Binding-site contacts:
Ligand atom C1 contacts residue LEU11 of chain 1.D at 3.9 Å (hydrophobic).
Ligand atom O1 contacts residue CYS11 of chain 1.C at 2.8 Å (h-bond).
Ligand atom C2 contacts residue CYS11 of chain 1.C at 3.5 Å (hydrophobic).
Ligand atom C2 contacts residue LEU16 of chain 1.C at 4.2 Å (hydrophobic).
Ligand atom C6 contacts residue LEU11 of chain 1.D at 3.5 Å (hydrophobic).
Ligand atom C4 contacts residue LEU11 of chain 1.D at 4.0 Å (hydrophobic).
Ligand atom C2 contacts residue LEU11 of chain 1.D at 4.3 Å (hydrophobic).
Ligand atom C3 contacts residue CYS11 of chain 1.C at 4.5 Å (hydrophobic).
Ligand atom C5 contacts residue CYS7 of chain 1.D at 4.1 Å (hydrophobic).
Ligand atom C1 contacts residue CYS11 of chain 1.C at 3.9 Å (hydrophobic).
Ligand atom C3 contacts residue LEU16 of chain 1.C at 4.1 Å (hydrophobic).
Ligand atom C1 contacts residue CYS6 of chain 1.C at 3.3 Å (hydrophobic).
Ligand atom C5 contacts residue LEU11 of chain 1.D at 3.6 Å (hydrophobic).
Ligand atom C4 contacts residue HIS10 of chain 1.D at 3.8 Å.
Ligand atom O1 contacts residue VAL10 of chain 1.C at 3.5 Å.
Ligand atom C7 contacts residue LEU16 of chain 1.C at 3.8 Å (hydrophobic).
Ligand atom C5 contacts residue HIS10 of chain 1.D at 4.0 Å.
Ligand atom O1 contacts residue SER9 of chain 1.C at 3.7 Å.
Ligand atom C6 contacts residue CYS7 of chain 1.D at 4.0 Å (hydrophobic).
Ligand atom C7 contacts residue ALA14 of chain 1.D at 3.7 Å (hydrophobic).
Ligand atom C3 contacts residue LEU11 of chain 1.D at 4.3 Å (hydrophobic).
Ligand atom C6 contacts residue CYS6 of chain 1.C at 3.2 Å (hydrophobic).
Ligand atom O1 contacts residue CYS6 of chain 1.C at 2.5 Å (h-bond).

The small molecule below binds the protein below.
Small molecule (SMILES): Cc1cccc(O)c1

Sequence of chain 1.C:
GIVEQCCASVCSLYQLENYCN

Sequence of chain 1.D:
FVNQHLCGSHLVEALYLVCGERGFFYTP